Sequence of chain 2.B:
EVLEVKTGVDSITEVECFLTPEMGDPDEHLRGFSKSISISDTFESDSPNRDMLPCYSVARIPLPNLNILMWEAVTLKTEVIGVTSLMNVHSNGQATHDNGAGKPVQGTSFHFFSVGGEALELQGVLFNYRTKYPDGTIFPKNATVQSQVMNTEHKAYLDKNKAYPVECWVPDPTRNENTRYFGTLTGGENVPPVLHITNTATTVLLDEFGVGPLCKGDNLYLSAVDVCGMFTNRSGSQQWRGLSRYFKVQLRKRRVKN

Sequence of chain 2.A:
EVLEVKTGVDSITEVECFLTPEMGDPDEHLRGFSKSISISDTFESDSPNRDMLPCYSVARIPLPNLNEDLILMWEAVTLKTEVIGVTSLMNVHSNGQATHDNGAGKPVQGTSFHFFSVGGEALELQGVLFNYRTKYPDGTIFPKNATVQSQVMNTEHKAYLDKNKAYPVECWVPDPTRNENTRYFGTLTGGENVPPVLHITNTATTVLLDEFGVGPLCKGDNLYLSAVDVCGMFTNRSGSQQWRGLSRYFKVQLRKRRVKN

The protein below binds the small molecule below.
Small molecule (SMILES): CC(=O)N[C@H]1[C@H](O[C@H]2[C@@H](O)[C@@H](CO)O[C@@H](O[C@H]3[C@H](O)[C@@H](O)[C@H](O)O[C@@H]3CO)[C@@H]2O)O[C@H](CO)[C@@H](O[C@@H]2O[C@H](CO[C@]3(C(=O)O)C[C@H](O)[C@@H](NC(C)=O)[C@H]([C@H](O)[C@H](O)CO)O3)[C@H](O)[C@H](O)[C@H]2O)[C@@H]1O

Binding-site contacts:
Ligand atom C8 contacts residue ASN106 of chain 2.B at 3.7 Å.
Ligand atom C11 contacts residue GLN253 of chain 2.B at 3.3 Å.
Ligand atom C2 contacts residue ARG248 of chain 2.B at 3.9 Å.
Ligand atom O7 contacts residue ARG248 of chain 2.B at 3.7 Å.
Ligand atom O1B contacts residue SER249 of chain 2.B at 2.6 Å (h-bond).
Ligand atom O6 contacts residue SER249 of chain 2.B at 3.5 Å.
Ligand atom C8 contacts residue THR49 of chain 2.A at 3.9 Å.
Ligand atom C1 contacts residue SER249 of chain 2.B at 3.6 Å.
Ligand atom C9 contacts residue GLN253 of chain 2.B at 3.6 Å.
Ligand atom O3 contacts residue ARG248 of chain 2.B at 3.5 Å.
Ligand atom C8 contacts residue ASP48 of chain 2.A at 3.4 Å.
Ligand atom C4 contacts residue ASN247 of chain 2.B at 3.7 Å.
Ligand atom C10 contacts residue ASN247 of chain 2.B at 3.6 Å.
Ligand atom O4 contacts residue ARG248 of chain 2.B at 3.8 Å.
Ligand atom C11 contacts residue LEU37 of chain 2.B at 3.8 Å (hydrophobic).
Ligand atom O1B contacts residue SER251 of chain 2.B at 3.4 Å (h-bond).
Ligand atom O9 contacts residue SER43 of chain 2.B at 2.9 Å (h-bond).
Ligand atom O4 contacts residue ASN106 of chain 2.B at 3.2 Å (h-bond).
Ligand atom C10 contacts residue GLN253 of chain 2.B at 3.5 Å.
Ligand atom O7 contacts residue LEU37 of chain 2.B at 3.6 Å.
Ligand atom O10 contacts residue LEU37 of chain 2.B at 3.4 Å.
Ligand atom C11 contacts residue ASN247 of chain 2.B at 3.4 Å.
Ligand atom C7 contacts residue ASN106 of chain 2.B at 3.8 Å.
Ligand atom C9 contacts residue SER43 of chain 2.B at 3.6 Å.
Ligand atom O9 contacts residue LYS42 of chain 2.B at 3.4 Å.
Ligand atom C1 contacts residue SER251 of chain 2.B at 3.4 Å.
Ligand atom O1B contacts residue ASN247 of chain 2.B at 4.0 Å.
Ligand atom C10 contacts residue LEU37 of chain 2.B at 4.0 Å (hydrophobic).
Ligand atom C7 contacts residue GLN253 of chain 2.B at 3.6 Å.
Ligand atom C6 contacts residue ASN247 of chain 2.B at 3.8 Å.
Ligand atom C6 contacts residue GLN253 of chain 2.B at 4.0 Å.
Ligand atom O1A contacts residue ASN247 of chain 2.B at 4.0 Å.
Ligand atom N5 contacts residue GLN253 of chain 2.B at 3.4 Å (h-bond).
Ligand atom O8 contacts residue SER43 of chain 2.B at 3.3 Å.
Ligand atom C11 contacts residue PHE50 of chain 2.A at 3.6 Å (hydrophobic).
Ligand atom O7 contacts residue ASN106 of chain 2.B at 3.0 Å (h-bond).
Ligand atom O1A contacts residue SER251 of chain 2.B at 2.7 Å (h-bond).
Ligand atom O1A contacts residue SER249 of chain 2.B at 3.8 Å.
Ligand atom C5 contacts residue ASN247 of chain 2.B at 3.7 Å.
Ligand atom N5 contacts residue ASN247 of chain 2.B at 2.8 Å (h-bond).